This small molecule binds to this protein.
Small molecule (SMILES): CC[C@H](C)[C@H](NC(=O)[C@H](Cc1ccc(O)cc1)NC(=O)[C@H](C)N)C(=O)NCC(=O)N1CCC[C@H]1C(=O)N[C@@H](Cc1ccc(OP(=O)(O)O)cc1)C(=O)N[C@H](C=O)CC(C)C

Binding-site contacts:
Ligand atom CD contacts residue VAL95 of chain 1.B at 3.4 Å (hydrophobic).
Ligand atom CG contacts residue GLY140 of chain 1.B at 3.6 Å.
Ligand atom O contacts residue PHE143 of chain 1.B at 3.2 Å.
Ligand atom O3P contacts residue ARG113 of chain 1.B at 3.4 Å (salt-bridge).
Ligand atom N contacts residue VAL95 of chain 1.B at 3.3 Å (h-bond).
Ligand atom CA contacts residue VAL95 of chain 1.B at 3.1 Å (hydrophobic).
Ligand atom O contacts residue GLU93 of chain 1.B at 2.8 Å (salt-bridge).
Ligand atom C contacts residue VAL95 of chain 1.B at 3.1 Å (hydrophobic).
Ligand atom CE1 contacts residue ARG113 of chain 1.B at 3.8 Å.
Ligand atom C contacts residue SER96 of chain 1.B at 3.4 Å.
Ligand atom O contacts residue CYS98 of chain 1.B at 3.0 Å (h-bond).
Ligand atom CA contacts residue SER96 of chain 1.B at 3.6 Å.
Ligand atom N contacts residue SER96 of chain 1.B at 2.4 Å (h-bond).
Ligand atom CD1 contacts residue ARG34 of chain 1.B at 3.3 Å.
Ligand atom CD contacts residue PHE143 of chain 1.B at 3.6 Å (hydrophobic).
Ligand atom N contacts residue PHE143 of chain 1.B at 3.7 Å.
Ligand atom CE2 contacts residue HIS137 of chain 1.B at 3.8 Å.
Ligand atom CG2 contacts residue SER96 of chain 1.B at 3.7 Å.
Ligand atom CE2 contacts residue SER136 of chain 1.B at 3.3 Å.
Ligand atom N contacts residue PHE97 of chain 1.B at 3.7 Å.
Ligand atom CD1 contacts residue GLY140 of chain 1.B at 3.7 Å.
Ligand atom CZ contacts residue ARG113 of chain 1.B at 3.5 Å.
Ligand atom O contacts residue PHE97 of chain 1.B at 3.3 Å.
Ligand atom C contacts residue SER96 of chain 1.B at 3.7 Å.
Ligand atom OH contacts residue ARG113 of chain 1.B at 3.1 Å.
Ligand atom C contacts residue VAL95 of chain 1.B at 3.7 Å (hydrophobic).
Ligand atom CA contacts residue CYS98 of chain 1.B at 3.7 Å (hydrophobic).
Ligand atom CD2 contacts residue SER136 of chain 1.B at 3.3 Å.
Ligand atom CD1 contacts residue LYS94 of chain 1.B at 3.4 Å.
Ligand atom CD1 contacts residue GLU93 of chain 1.B at 3.0 Å.
Ligand atom C contacts residue PHE143 of chain 1.B at 3.6 Å (hydrophobic).
Ligand atom CA contacts residue PHE143 of chain 1.B at 3.5 Å (hydrophobic).
Ligand atom CE1 contacts residue LYS94 of chain 1.B at 3.8 Å.
Ligand atom N contacts residue CYS98 of chain 1.B at 3.1 Å (h-bond).
Ligand atom O contacts residue SER96 of chain 1.B at 3.5 Å (h-bond).
Ligand atom O contacts residue VAL95 of chain 1.B at 3.4 Å (h-bond).
Ligand atom CG contacts residue ILE92 of chain 1.B at 3.3 Å (hydrophobic).
Ligand atom O contacts residue VAL95 of chain 1.B at 3.7 Å.
Ligand atom OH contacts residue HIS137 of chain 1.B at 3.7 Å.
Ligand atom CA contacts residue SER96 of chain 1.B at 3.2 Å.

Sequence of chain 1.B:
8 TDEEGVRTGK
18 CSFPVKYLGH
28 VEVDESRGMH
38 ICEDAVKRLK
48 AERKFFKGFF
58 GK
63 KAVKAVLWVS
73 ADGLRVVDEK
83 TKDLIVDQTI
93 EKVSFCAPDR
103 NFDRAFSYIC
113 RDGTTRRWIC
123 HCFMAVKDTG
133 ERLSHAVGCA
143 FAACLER